Sequence of chain 1.B:
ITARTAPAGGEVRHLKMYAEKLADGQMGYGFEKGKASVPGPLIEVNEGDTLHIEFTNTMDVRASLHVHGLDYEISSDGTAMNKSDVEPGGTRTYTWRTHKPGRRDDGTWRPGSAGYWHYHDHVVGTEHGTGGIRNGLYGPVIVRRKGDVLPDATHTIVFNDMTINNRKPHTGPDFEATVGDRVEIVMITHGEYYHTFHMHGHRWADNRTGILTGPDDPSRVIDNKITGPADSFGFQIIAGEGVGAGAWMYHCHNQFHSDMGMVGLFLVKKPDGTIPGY

The small molecule below binds the protein below.
Small molecule (SMILES): NCC(=O)O

Sequence of chain 1.A:
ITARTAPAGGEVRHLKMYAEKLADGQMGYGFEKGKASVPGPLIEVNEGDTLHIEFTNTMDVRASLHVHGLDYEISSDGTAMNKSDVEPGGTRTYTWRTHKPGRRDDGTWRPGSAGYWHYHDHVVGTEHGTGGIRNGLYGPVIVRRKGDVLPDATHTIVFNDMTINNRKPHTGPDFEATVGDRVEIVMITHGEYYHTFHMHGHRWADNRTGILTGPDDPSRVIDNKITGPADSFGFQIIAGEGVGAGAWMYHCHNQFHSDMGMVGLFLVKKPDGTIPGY

Binding-site contacts:
Ligand atom C contacts residue GLY151 of chain 1.A at 4.5 Å.
Ligand atom CA contacts residue TRP153 of chain 1.A at 4.2 Å (hydrophobic).
Ligand atom O contacts residue ARG256 of chain 1.B at 2.7 Å (salt-bridge).
Ligand atom CA contacts residue VAL257 of chain 1.B at 3.5 Å (hydrophobic).
Ligand atom N contacts residue VAL257 of chain 1.B at 4.0 Å.
Ligand atom CA contacts residue SER268 of chain 1.A at 3.7 Å.
Ligand atom C contacts residue VAL257 of chain 1.B at 3.9 Å (hydrophobic).
Ligand atom O contacts residue VAL257 of chain 1.B at 4.1 Å.
Ligand atom N contacts residue SER268 of chain 1.A at 2.8 Å (h-bond).
Ligand atom C contacts residue ARG256 of chain 1.B at 3.8 Å.
Ligand atom C contacts residue TYR152 of chain 1.A at 3.9 Å (hydrophobic).
Ligand atom N contacts residue ILE258 of chain 1.B at 4.1 Å.
Ligand atom OXT contacts residue GLY151 of chain 1.A at 3.6 Å.
Ligand atom O contacts residue ILE258 of chain 1.B at 4.3 Å.
Ligand atom N contacts residue TRP153 of chain 1.A at 4.1 Å.
Ligand atom O contacts residue SER268 of chain 1.A at 4.1 Å.
Ligand atom CA contacts residue GLY151 of chain 1.A at 4.5 Å.
Ligand atom O contacts residue ARG244 of chain 1.A at 4.3 Å.
Ligand atom OXT contacts residue ARG256 of chain 1.B at 4.3 Å.
Ligand atom OXT contacts residue ARG244 of chain 1.A at 3.7 Å.
Ligand atom C contacts residue SER268 of chain 1.A at 4.0 Å.
Ligand atom OXT contacts residue TYR152 of chain 1.A at 3.2 Å (h-bond).
Ligand atom CA contacts residue TYR152 of chain 1.A at 3.3 Å (hydrophobic).
Ligand atom N contacts residue TYR152 of chain 1.A at 3.5 Å (h-bond).